Sequence of chain 1.A:
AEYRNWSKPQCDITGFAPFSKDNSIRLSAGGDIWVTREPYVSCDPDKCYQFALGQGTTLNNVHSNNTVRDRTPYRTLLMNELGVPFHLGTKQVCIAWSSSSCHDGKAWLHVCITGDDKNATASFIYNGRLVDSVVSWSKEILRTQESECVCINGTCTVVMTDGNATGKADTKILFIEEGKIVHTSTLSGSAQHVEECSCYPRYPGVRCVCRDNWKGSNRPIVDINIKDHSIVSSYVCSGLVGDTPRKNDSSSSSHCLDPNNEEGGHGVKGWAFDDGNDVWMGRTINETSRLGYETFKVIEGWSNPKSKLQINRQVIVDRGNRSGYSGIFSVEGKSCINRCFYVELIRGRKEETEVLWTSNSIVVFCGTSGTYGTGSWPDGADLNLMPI

Binding-site contacts:
Ligand atom C5 contacts residue ASN268 of chain 1.A at 3.8 Å.
Ligand atom C7 contacts residue ASP274 of chain 1.A at 4.3 Å.
Ligand atom C7 contacts residue GLY267 of chain 1.A at 4.2 Å.
Ligand atom C2 contacts residue ASN268 of chain 1.A at 2.4 Å.
Ligand atom N2 contacts residue ASN268 of chain 1.A at 2.8 Å (h-bond).
Ligand atom O7 contacts residue LYS272 of chain 1.A at 3.2 Å (salt-bridge).
Ligand atom C8 contacts residue LYS272 of chain 1.A at 4.2 Å.
Ligand atom C7 contacts residue LYS272 of chain 1.A at 3.3 Å.
Ligand atom O7 contacts residue ALA273 of chain 1.A at 4.2 Å.
Ligand atom C4 contacts residue ASN268 of chain 1.A at 4.2 Å.
Ligand atom O5 contacts residue ASN268 of chain 1.A at 2.5 Å (h-bond).
Ligand atom C1 contacts residue ASN268 of chain 1.A at 1.4 Å.
Ligand atom N2 contacts residue GLY267 of chain 1.A at 4.2 Å.
Ligand atom N2 contacts residue GLU244 of chain 1.A at 4.3 Å.
Ligand atom C8 contacts residue ASP266 of chain 1.A at 3.9 Å.
Ligand atom C7 contacts residue ALA273 of chain 1.A at 4.2 Å (hydrophobic).
Ligand atom O7 contacts residue ASP274 of chain 1.A at 3.8 Å.
Ligand atom C7 contacts residue ASN268 of chain 1.A at 3.8 Å.
Ligand atom O7 contacts residue ASN268 of chain 1.A at 4.2 Å.
Ligand atom C8 contacts residue ASP274 of chain 1.A at 3.3 Å.
Ligand atom C8 contacts residue SER242 of chain 1.A at 3.6 Å.
Ligand atom C8 contacts residue GLY267 of chain 1.A at 3.5 Å.
Ligand atom N2 contacts residue LYS272 of chain 1.A at 3.5 Å (salt-bridge).
Ligand atom C1 contacts residue GLU244 of chain 1.A at 4.5 Å.
Ligand atom C8 contacts residue ALA273 of chain 1.A at 4.1 Å (hydrophobic).
Ligand atom C3 contacts residue ASN268 of chain 1.A at 3.8 Å.
Ligand atom C1 contacts residue LYS272 of chain 1.A at 3.8 Å.
Ligand atom C2 contacts residue LYS272 of chain 1.A at 3.7 Å.

The protein below binds the small molecule below.
Small molecule (SMILES): CC(=O)N[C@H]1[C@H](O[C@H]2[C@H](O)[C@@H](NC(C)=O)CO[C@@H]2CO)O[C@H](CO)[C@@H](O)[C@@H]1O